Binding-site contacts:
Ligand atom N7 contacts residue LEU168 of chain 1.A at 3.7 Å.
Ligand atom PG contacts residue GLN37 of chain 1.A at 3.6 Å.
Ligand atom O2B contacts residue ALA36 of chain 1.A at 3.1 Å (h-bond).
Ligand atom O2B contacts residue GLY35 of chain 1.A at 2.9 Å.
Ligand atom C8 contacts residue VAL40 of chain 1.A at 3.7 Å (hydrophobic).
Ligand atom N6 contacts residue MET108 of chain 1.A at 3.7 Å.
Ligand atom O3A contacts residue LYS55 of chain 1.A at 3.4 Å.
Ligand atom N6 contacts residue ALA53 of chain 1.A at 3.2 Å.
Ligand atom O3G contacts residue ARG69 of chain 1.A at 2.8 Å (salt-bridge).
Ligand atom C5' contacts residue SER34 of chain 1.A at 3.5 Å.
Ligand atom O2G contacts residue MG1 of chain 1.C at 2.0 Å.
Ligand atom PA contacts residue MG1 of chain 1.C at 3.5 Å.
Ligand atom O5' contacts residue VAL40 of chain 1.A at 3.6 Å.
Ligand atom O3' contacts residue SER155 of chain 1.A at 2.5 Å (h-bond).
Ligand atom O2B contacts residue GLN37 of chain 1.A at 3.7 Å.
Ligand atom N3B contacts residue GLN37 of chain 1.A at 3.2 Å (h-bond).
Ligand atom N1 contacts residue MET111 of chain 1.A at 3.1 Å (h-bond).
Ligand atom C2 contacts residue ILE32 of chain 1.A at 3.7 Å (hydrophobic).
Ligand atom O1A contacts residue LYS55 of chain 1.A at 2.7 Å (salt-bridge).
Ligand atom O1G contacts residue ASP169 of chain 1.A at 3.7 Å.
Ligand atom N6 contacts residue GLU109 of chain 1.A at 3.1 Å (salt-bridge).
Ligand atom O3G contacts residue GLN37 of chain 1.A at 3.3 Å (h-bond).
Ligand atom PB contacts residue MG1 of chain 1.C at 3.3 Å.
Ligand atom O4' contacts residue GLY33 of chain 1.A at 3.6 Å.
Ligand atom PA contacts residue LYS55 of chain 1.A at 3.6 Å.
Ligand atom O2' contacts residue ASN114 of chain 1.A at 3.0 Å (h-bond).
Ligand atom O3' contacts residue ASN114 of chain 1.A at 3.0 Å (h-bond).
Ligand atom O1B contacts residue MG1 of chain 1.C at 2.0 Å.
Ligand atom C8 contacts residue LEU168 of chain 1.A at 3.5 Å (hydrophobic).
Ligand atom O2A contacts residue MG1 of chain 1.C at 2.1 Å.
Ligand atom N3B contacts residue LYS55 of chain 1.A at 3.2 Å (salt-bridge).
Ligand atom N3 contacts residue ILE32 of chain 1.A at 3.5 Å.
Ligand atom O1G contacts residue LYS55 of chain 1.A at 3.4 Å (salt-bridge).
Ligand atom C3' contacts residue SER155 of chain 1.A at 3.3 Å.
Ligand atom O1G contacts residue MG1 of chain 1.C at 3.3 Å.
Ligand atom PG contacts residue MG1 of chain 1.C at 3.1 Å.
Ligand atom C6 contacts residue ALA53 of chain 1.A at 3.4 Å (hydrophobic).
Ligand atom C2 contacts residue MET111 of chain 1.A at 3.3 Å (hydrophobic).
Ligand atom O2G contacts residue ASN156 of chain 1.A at 2.8 Å (h-bond).
Ligand atom N3B contacts residue MG1 of chain 1.C at 3.6 Å.

This small molecule binds to this protein.
Small molecule (SMILES): Nc1ncnc2c1ncn2[C@@H]1O[C@H](CO[P](=O)(O)O[P](=O)(O)NP(=O)(O)O)[C@@H](O)[C@H]1O

Sequence of chain 1.A:
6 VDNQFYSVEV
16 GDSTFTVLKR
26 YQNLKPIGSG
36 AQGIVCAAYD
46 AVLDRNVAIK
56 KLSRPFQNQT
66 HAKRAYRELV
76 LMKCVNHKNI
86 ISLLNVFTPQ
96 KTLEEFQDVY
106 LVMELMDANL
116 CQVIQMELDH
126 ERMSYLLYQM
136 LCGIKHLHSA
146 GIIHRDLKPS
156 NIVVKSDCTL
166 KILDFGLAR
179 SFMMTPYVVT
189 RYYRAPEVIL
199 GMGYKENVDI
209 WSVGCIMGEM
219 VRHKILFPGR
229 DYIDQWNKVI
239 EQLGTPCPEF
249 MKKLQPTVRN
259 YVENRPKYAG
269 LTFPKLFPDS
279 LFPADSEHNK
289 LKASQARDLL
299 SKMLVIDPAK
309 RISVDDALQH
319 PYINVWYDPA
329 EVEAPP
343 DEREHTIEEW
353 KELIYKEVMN